Binding-site contacts:
Ligand atom N2 contacts residue ASN726 of chain 1.A at 3.1 Å (h-bond).
Ligand atom C4 contacts residue ASN726 of chain 1.A at 4.2 Å.
Ligand atom C1 contacts residue ASN726 of chain 1.A at 1.5 Å.
Ligand atom C3 contacts residue ASN726 of chain 1.A at 3.9 Å.
Ligand atom C3 contacts residue GLU722 of chain 1.A at 3.7 Å.
Ligand atom C5 contacts residue ASN726 of chain 1.A at 3.7 Å.
Ligand atom C8 contacts residue ILE723 of chain 1.A at 4.1 Å (hydrophobic).
Ligand atom C6 contacts residue ARG759 of chain 1.A at 3.3 Å.
Ligand atom C2 contacts residue ASN726 of chain 1.A at 2.5 Å.
Ligand atom C7 contacts residue GLU722 of chain 1.A at 3.9 Å.
Ligand atom O7 contacts residue ASN726 of chain 1.A at 3.1 Å (h-bond).
Ligand atom C8 contacts residue GLU722 of chain 1.A at 3.8 Å.
Ligand atom O6 contacts residue ARG759 of chain 1.A at 3.5 Å.
Ligand atom C7 contacts residue ASN726 of chain 1.A at 3.3 Å.
Ligand atom N2 contacts residue GLU722 of chain 1.A at 3.0 Å (salt-bridge).
Ligand atom C2 contacts residue GLU722 of chain 1.A at 3.5 Å.
Ligand atom O5 contacts residue ASN726 of chain 1.A at 2.3 Å (h-bond).
Ligand atom O5 contacts residue ARG759 of chain 1.A at 3.4 Å (salt-bridge).
Ligand atom C1 contacts residue ARG759 of chain 1.A at 3.7 Å.
Ligand atom O3 contacts residue GLU722 of chain 1.A at 4.4 Å.
Ligand atom C5 contacts residue ARG759 of chain 1.A at 3.6 Å.
Ligand atom C1 contacts residue GLU722 of chain 1.A at 3.6 Å.

Sequence of chain 1.A:
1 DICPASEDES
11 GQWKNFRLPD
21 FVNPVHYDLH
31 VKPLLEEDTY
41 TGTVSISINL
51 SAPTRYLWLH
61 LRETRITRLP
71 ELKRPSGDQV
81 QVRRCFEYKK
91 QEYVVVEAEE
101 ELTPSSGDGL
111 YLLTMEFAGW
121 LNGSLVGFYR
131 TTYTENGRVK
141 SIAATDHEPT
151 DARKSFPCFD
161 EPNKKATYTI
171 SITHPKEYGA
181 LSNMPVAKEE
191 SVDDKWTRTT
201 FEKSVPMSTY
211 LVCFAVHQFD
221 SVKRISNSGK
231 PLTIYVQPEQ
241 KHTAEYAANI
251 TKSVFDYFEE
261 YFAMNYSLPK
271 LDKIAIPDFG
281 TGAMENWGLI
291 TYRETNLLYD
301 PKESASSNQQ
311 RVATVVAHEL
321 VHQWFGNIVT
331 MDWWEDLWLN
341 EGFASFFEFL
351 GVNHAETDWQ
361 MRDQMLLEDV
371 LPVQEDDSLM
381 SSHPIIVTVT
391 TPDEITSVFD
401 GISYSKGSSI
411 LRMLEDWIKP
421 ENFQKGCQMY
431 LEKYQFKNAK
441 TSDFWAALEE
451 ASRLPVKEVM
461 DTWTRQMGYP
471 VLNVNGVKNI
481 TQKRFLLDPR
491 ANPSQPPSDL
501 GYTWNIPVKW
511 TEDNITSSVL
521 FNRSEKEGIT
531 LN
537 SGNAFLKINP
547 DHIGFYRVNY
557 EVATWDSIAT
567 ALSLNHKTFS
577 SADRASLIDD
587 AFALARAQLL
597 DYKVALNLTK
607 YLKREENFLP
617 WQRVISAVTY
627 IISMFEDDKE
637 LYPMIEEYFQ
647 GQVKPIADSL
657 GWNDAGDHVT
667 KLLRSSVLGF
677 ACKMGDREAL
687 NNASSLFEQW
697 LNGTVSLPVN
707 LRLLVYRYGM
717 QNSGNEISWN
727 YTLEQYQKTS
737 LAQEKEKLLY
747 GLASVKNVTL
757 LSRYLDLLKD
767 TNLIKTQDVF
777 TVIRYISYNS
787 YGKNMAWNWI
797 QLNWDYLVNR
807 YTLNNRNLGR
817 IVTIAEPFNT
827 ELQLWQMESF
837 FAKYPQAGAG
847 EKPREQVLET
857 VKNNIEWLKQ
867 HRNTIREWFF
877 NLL

This small molecule binds to this protein.
Small molecule (SMILES): CC(=O)N[C@H]1[C@H](O[C@H]2[C@H](O)[C@@H](NC(C)=O)CO[C@@H]2CO)O[C@H](CO)[C@@H](O)[C@@H]1O